Sequence of chain 1.A:
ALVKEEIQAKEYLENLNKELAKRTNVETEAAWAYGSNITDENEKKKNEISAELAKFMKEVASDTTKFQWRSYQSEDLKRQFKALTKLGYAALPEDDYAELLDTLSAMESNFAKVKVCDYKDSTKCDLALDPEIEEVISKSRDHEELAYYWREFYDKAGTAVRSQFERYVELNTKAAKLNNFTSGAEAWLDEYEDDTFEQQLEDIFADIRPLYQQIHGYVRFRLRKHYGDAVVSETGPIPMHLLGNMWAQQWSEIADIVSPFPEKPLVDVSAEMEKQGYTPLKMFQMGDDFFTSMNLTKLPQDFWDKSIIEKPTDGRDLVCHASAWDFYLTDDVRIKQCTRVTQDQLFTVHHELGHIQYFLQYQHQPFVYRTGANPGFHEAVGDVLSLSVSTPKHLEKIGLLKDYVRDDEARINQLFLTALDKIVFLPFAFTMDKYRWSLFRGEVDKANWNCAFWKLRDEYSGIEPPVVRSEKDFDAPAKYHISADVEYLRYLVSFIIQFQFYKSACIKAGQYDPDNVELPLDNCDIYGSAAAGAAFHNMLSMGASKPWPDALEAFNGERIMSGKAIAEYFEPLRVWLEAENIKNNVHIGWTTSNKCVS

Binding-site contacts:
Ligand atom C8 contacts residue ALA530 of chain 1.A at 4.3 Å (hydrophobic).
Ligand atom C5 contacts residue ASN295 of chain 1.A at 3.6 Å.
Ligand atom C7 contacts residue ASN295 of chain 1.A at 3.5 Å.
Ligand atom O5 contacts residue ASN295 of chain 1.A at 2.3 Å (h-bond).
Ligand atom C1 contacts residue ASN295 of chain 1.A at 1.4 Å.
Ligand atom O7 contacts residue ASN295 of chain 1.A at 3.9 Å.
Ligand atom N2 contacts residue ASN295 of chain 1.A at 2.8 Å (h-bond).
Ligand atom C4 contacts residue ASN295 of chain 1.A at 4.1 Å.
Ligand atom O7 contacts residue ALA530 of chain 1.A at 3.7 Å.
Ligand atom C2 contacts residue ASN295 of chain 1.A at 2.3 Å.
Ligand atom C7 contacts residue ALA530 of chain 1.A at 4.1 Å (hydrophobic).
Ligand atom C3 contacts residue ASN295 of chain 1.A at 3.7 Å.

A small-molecule ligand and the protein it binds are described below.
Small molecule (SMILES): CC(=O)N[C@@H]1[C@@H](O)[C@H](O)[C@@H](CO)O[C@H]1O